A small-molecule ligand and the protein it binds are described below.
Small molecule (SMILES): CCOc1ccc(C(C)=O)cc1NC(=O)c1ccc(OCCN2CC=NCC2)c(C(=O)OC)c1

Sequence of chain 1.A:
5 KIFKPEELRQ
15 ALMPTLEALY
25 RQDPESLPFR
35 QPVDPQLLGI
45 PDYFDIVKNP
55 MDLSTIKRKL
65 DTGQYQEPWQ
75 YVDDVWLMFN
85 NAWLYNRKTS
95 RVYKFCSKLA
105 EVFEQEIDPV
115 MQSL

Binding-site contacts:
Ligand atom C06 contacts residue VAL96 of chain 1.A at 4.0 Å (hydrophobic).
Ligand atom C07 contacts residue VAL96 of chain 1.A at 3.8 Å (hydrophobic).
Ligand atom C18 contacts residue GLN35 of chain 1.A at 3.6 Å.
Ligand atom C08 contacts residue VAL37 of chain 1.A at 3.7 Å (hydrophobic).
Ligand atom C14 contacts residue LEU42 of chain 1.A at 3.8 Å (hydrophobic).
Ligand atom C08 contacts residue VAL96 of chain 1.A at 3.6 Å (hydrophobic).
Ligand atom C04 contacts residue VAL96 of chain 1.A at 4.0 Å (hydrophobic).
Ligand atom C09 contacts residue VAL37 of chain 1.A at 3.5 Å (hydrophobic).
Ligand atom N13 contacts residue LEU42 of chain 1.A at 3.9 Å.
Ligand atom O10 contacts residue TYR47 of chain 1.A at 3.8 Å.
Ligand atom C09 contacts residue PHE33 of chain 1.A at 4.0 Å (hydrophobic).
Ligand atom O15 contacts residue PRO32 of chain 1.A at 3.4 Å (h-bond).
Ligand atom C08 contacts residue ASN90 of chain 1.A at 3.8 Å.
Ligand atom C06 contacts residue ASN90 of chain 1.A at 3.3 Å.
Ligand atom C34 contacts residue PRO32 of chain 1.A at 3.5 Å (hydrophobic).
Ligand atom O32 contacts residue LEU31 of chain 1.A at 3.7 Å.
Ligand atom C17 contacts residue GLN35 of chain 1.A at 3.4 Å.
Ligand atom N13 contacts residue PRO32 of chain 1.A at 3.7 Å.
Ligand atom C05 contacts residue ILE44 of chain 1.A at 3.8 Å (hydrophobic).
Ligand atom O32 contacts residue PRO32 of chain 1.A at 3.5 Å.
Ligand atom C16 contacts residue PRO32 of chain 1.A at 3.7 Å (hydrophobic).
Ligand atom C09 contacts residue VAL96 of chain 1.A at 4.0 Å (hydrophobic).
Ligand atom C12 contacts residue LEU42 of chain 1.A at 3.8 Å (hydrophobic).
Ligand atom C11 contacts residue PRO32 of chain 1.A at 3.8 Å (hydrophobic).
Ligand atom C30 contacts residue LEU31 of chain 1.A at 3.7 Å (hydrophobic).
Ligand atom C11 contacts residue VAL96 of chain 1.A at 3.7 Å (hydrophobic).
Ligand atom C04 contacts residue LEU42 of chain 1.A at 3.9 Å (hydrophobic).
Ligand atom O31 contacts residue LEU31 of chain 1.A at 3.7 Å.
Ligand atom C19 contacts residue LEU31 of chain 1.A at 4.0 Å (hydrophobic).
Ligand atom C09 contacts residue PRO32 of chain 1.A at 3.7 Å (hydrophobic).
Ligand atom C12 contacts residue VAL96 of chain 1.A at 3.8 Å (hydrophobic).
Ligand atom C01 contacts residue LEU42 of chain 1.A at 3.8 Å (hydrophobic).
Ligand atom O10 contacts residue VAL96 of chain 1.A at 3.8 Å.
Ligand atom C05 contacts residue ASN90 of chain 1.A at 3.7 Å.
Ligand atom C14 contacts residue PRO32 of chain 1.A at 3.8 Å (hydrophobic).
Ligand atom C05 contacts residue VAL96 of chain 1.A at 4.0 Å (hydrophobic).
Ligand atom C07 contacts residue VAL37 of chain 1.A at 4.0 Å (hydrophobic).
Ligand atom O03 contacts residue LEU42 of chain 1.A at 3.9 Å.
Ligand atom O15 contacts residue LEU42 of chain 1.A at 3.5 Å.
Ligand atom O10 contacts residue ASN90 of chain 1.A at 3.0 Å (h-bond).